Binding-site contacts:
Ligand atom O contacts residue LYS234 of chain 3.W at 3.6 Å.
Ligand atom CG2 contacts residue ASN281 of chain 3.W at 3.6 Å.
Ligand atom O contacts residue TYR94 of chain 3.W at 2.9 Å.
Ligand atom O contacts residue ASN227 of chain 3.W at 3.6 Å.
Ligand atom O contacts residue ASN281 of chain 3.W at 2.6 Å (h-bond).
Ligand atom CG contacts residue TYR273 of chain 3.W at 3.6 Å (hydrophobic).
Ligand atom CA contacts residue ASN227 of chain 3.W at 3.7 Å.
Ligand atom N contacts residue TYR273 of chain 3.W at 3.9 Å.
Ligand atom CD1 contacts residue TYR94 of chain 3.W at 3.5 Å (hydrophobic).
Ligand atom CD1 contacts residue TYR91 of chain 3.W at 3.9 Å (hydrophobic).
Ligand atom O contacts residue HIS277 of chain 3.W at 3.4 Å.
Ligand atom C contacts residue LEU286 of chain 3.W at 3.8 Å (hydrophobic).
Ligand atom O contacts residue LEU286 of chain 3.W at 3.2 Å.
Ligand atom C contacts residue ASN281 of chain 3.W at 3.8 Å.
Ligand atom CG contacts residue ASP233 of chain 3.W at 3.0 Å.
Ligand atom C contacts residue TYR94 of chain 3.W at 4.0 Å (hydrophobic).
Ligand atom O contacts residue THR235 of chain 3.W at 3.1 Å (h-bond).
Ligand atom CG contacts residue HIS277 of chain 3.W at 3.8 Å.
Ligand atom CA contacts residue THR235 of chain 3.W at 3.6 Å.
Ligand atom N contacts residue ASN227 of chain 3.W at 3.0 Å (h-bond).
Ligand atom C contacts residue ASN227 of chain 3.W at 3.5 Å.
Ligand atom CB contacts residue TYR238 of chain 3.W at 3.6 Å (hydrophobic).
Ligand atom CG2 contacts residue GLU236 of chain 3.W at 3.3 Å.
Ligand atom CD contacts residue TYR273 of chain 3.W at 3.3 Å (hydrophobic).
Ligand atom CB contacts residue HIS277 of chain 3.W at 3.7 Å.
Ligand atom CB contacts residue ASP233 of chain 3.W at 3.0 Å.
Ligand atom CG2 contacts residue PHE278 of chain 3.W at 3.7 Å (hydrophobic).
Ligand atom CB contacts residue LEU286 of chain 3.W at 3.9 Å (hydrophobic).
Ligand atom C contacts residue THR235 of chain 3.W at 3.6 Å.
Ligand atom N contacts residue THR235 of chain 3.W at 3.9 Å.
Ligand atom O contacts residue THR235 of chain 3.W at 3.0 Å (h-bond).
Ligand atom CG2 contacts residue LEU286 of chain 3.W at 3.7 Å (hydrophobic).
Ligand atom C contacts residue THR235 of chain 3.W at 3.6 Å.
Ligand atom CD contacts residue HIS277 of chain 3.W at 3.9 Å.
Ligand atom CG1 contacts residue VAL280 of chain 3.W at 4.0 Å (hydrophobic).
Ligand atom CG contacts residue LYS234 of chain 3.W at 3.3 Å.
Ligand atom CG2 contacts residue HIS277 of chain 3.W at 3.3 Å.
Ligand atom C contacts residue THR235 of chain 3.W at 3.6 Å.
Ligand atom N contacts residue THR235 of chain 3.W at 3.5 Å (h-bond).
Ligand atom CG1 contacts residue TYR94 of chain 3.W at 3.8 Å (hydrophobic).

Sequence of chain 3.W:
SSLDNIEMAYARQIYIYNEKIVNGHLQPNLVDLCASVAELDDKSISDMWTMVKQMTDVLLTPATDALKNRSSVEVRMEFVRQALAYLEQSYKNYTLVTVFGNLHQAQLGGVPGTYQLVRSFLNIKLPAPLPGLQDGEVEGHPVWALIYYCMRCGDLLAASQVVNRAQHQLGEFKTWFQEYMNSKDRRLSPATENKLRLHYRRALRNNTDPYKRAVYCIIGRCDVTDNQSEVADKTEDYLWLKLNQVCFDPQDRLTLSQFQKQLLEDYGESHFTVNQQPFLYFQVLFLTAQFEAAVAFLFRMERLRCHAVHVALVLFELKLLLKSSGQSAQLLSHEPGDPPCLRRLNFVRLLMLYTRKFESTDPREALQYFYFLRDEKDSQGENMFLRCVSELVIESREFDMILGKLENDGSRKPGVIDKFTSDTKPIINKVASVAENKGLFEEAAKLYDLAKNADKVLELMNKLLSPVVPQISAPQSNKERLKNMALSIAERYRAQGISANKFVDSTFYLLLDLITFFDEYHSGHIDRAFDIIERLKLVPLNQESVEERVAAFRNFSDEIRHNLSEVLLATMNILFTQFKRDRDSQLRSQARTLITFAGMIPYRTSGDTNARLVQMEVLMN

This protein binds this small molecule.
Small molecule (SMILES): CC[C@H](C)[C@H](NC(=O)[C@H](CO)NC(=O)[C@H](CCCN=C(N)N)NC(=O)[C@@H](NC(=O)[C@@H]1CCCN1C(=O)[C@@H]1CCCN1C(=O)[C@H](C)N)C(C)C)C(=O)N[C@H](C=O)Cc1ccc(O)cc1